Binding-site contacts:
Ligand atom C21 contacts residue PHE109 of chain 1.A at 4.1 Å (hydrophobic).
Ligand atom C27 contacts residue PRO104 of chain 1.A at 3.4 Å (hydrophobic).
Ligand atom C7 contacts residue GLN153 of chain 1.A at 4.0 Å.
Ligand atom C7 contacts residue GLY152 of chain 1.A at 3.9 Å.
Ligand atom C15 contacts residue LYS64 of chain 1.A at 4.2 Å.
Ligand atom C3 contacts residue GLN153 of chain 1.A at 3.3 Å.
Ligand atom C23 contacts residue VAL103 of chain 1.A at 3.7 Å (hydrophobic).
Ligand atom C6 contacts residue LYS64 of chain 1.A at 3.6 Å.
Ligand atom C19 contacts residue LYS64 of chain 1.A at 3.4 Å.
Ligand atom O1 contacts residue GLN96 of chain 1.A at 3.1 Å (h-bond).
Ligand atom C25 contacts residue GLY71 of chain 1.A at 4.0 Å.
Ligand atom C26 contacts residue THR144 of chain 1.A at 3.9 Å.
Ligand atom C12 contacts residue VAL111 of chain 1.A at 4.2 Å (hydrophobic).
Ligand atom C11 contacts residue VAL111 of chain 1.A at 4.2 Å (hydrophobic).
Ligand atom C15 contacts residue LEU66 of chain 1.A at 3.7 Å (hydrophobic).
Ligand atom C3 contacts residue SER156 of chain 1.A at 4.0 Å.
Ligand atom C7 contacts residue LYS64 of chain 1.A at 3.8 Å.
Ligand atom C17 contacts residue GLY148 of chain 1.A at 4.2 Å.
Ligand atom C8 contacts residue LYS64 of chain 1.A at 4.1 Å.
Ligand atom C14 contacts residue GLY148 of chain 1.A at 4.2 Å.
Ligand atom C18 contacts residue LYS64 of chain 1.A at 4.1 Å.
Ligand atom C1 contacts residue VAL98 of chain 1.A at 3.8 Å (hydrophobic).
Ligand atom C2 contacts residue VAL98 of chain 1.A at 3.4 Å (hydrophobic).
Ligand atom C3 contacts residue GLN96 of chain 1.A at 3.9 Å.
Ligand atom C5 contacts residue LYS64 of chain 1.A at 3.9 Å.
Ligand atom C2 contacts residue GLN96 of chain 1.A at 3.6 Å.
Ligand atom C2 contacts residue GLN153 of chain 1.A at 4.0 Å.
Ligand atom C6 contacts residue GLN153 of chain 1.A at 4.1 Å.
Ligand atom C27 contacts residue VAL103 of chain 1.A at 3.7 Å (hydrophobic).
Ligand atom C16 contacts residue LEU66 of chain 1.A at 3.7 Å (hydrophobic).
Ligand atom C10 contacts residue LYS64 of chain 1.A at 4.2 Å.
Ligand atom O1 contacts residue GLN153 of chain 1.A at 3.5 Å (h-bond).
Ligand atom C19 contacts residue VAL98 of chain 1.A at 3.7 Å (hydrophobic).
Ligand atom C6 contacts residue GLY152 of chain 1.A at 4.1 Å.
Ligand atom O1 contacts residue SER156 of chain 1.A at 3.6 Å.
Ligand atom C6 contacts residue SER156 of chain 1.A at 4.0 Å.
Ligand atom C28 contacts residue ASN68 of chain 1.A at 3.2 Å.
Ligand atom C16 contacts residue GLY148 of chain 1.A at 4.0 Å.
Ligand atom C4 contacts residue SER156 of chain 1.A at 3.5 Å.
Ligand atom C19 contacts residue TYR62 of chain 1.A at 4.0 Å (hydrophobic).

Sequence of chain 1.A:
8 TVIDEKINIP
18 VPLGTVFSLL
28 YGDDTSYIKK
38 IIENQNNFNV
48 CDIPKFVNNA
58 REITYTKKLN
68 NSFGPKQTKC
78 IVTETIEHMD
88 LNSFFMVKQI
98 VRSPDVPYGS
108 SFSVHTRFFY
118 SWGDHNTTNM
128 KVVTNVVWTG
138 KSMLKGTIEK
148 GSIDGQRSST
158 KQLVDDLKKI

This small molecule binds to this protein.
Small molecule (SMILES): CC(C)[C@@H](C)/C=C/[C@@H](C)[C@H]1CC[C@H]2C3=CC=C4C[C@@H](O)CC[C@]4(C)[C@H]3CC[C@]12C